Binding-site contacts:
Ligand atom C1 contacts residue TRP442 of chain 1.H at 3.7 Å (hydrophobic).
Ligand atom C5 contacts residue TRP442 of chain 1.H at 4.1 Å (hydrophobic).
Ligand atom C7 contacts residue ASN150 of chain 1.H at 3.1 Å.
Ligand atom C7 contacts residue TRP442 of chain 1.H at 4.3 Å (hydrophobic).
Ligand atom C3 contacts residue ASN150 of chain 1.H at 3.7 Å.
Ligand atom C2 contacts residue TRP442 of chain 1.H at 4.1 Å (hydrophobic).
Ligand atom C5 contacts residue ASN150 of chain 1.H at 3.6 Å.
Ligand atom O7 contacts residue ASN150 of chain 1.H at 3.2 Å (h-bond).
Ligand atom O5 contacts residue TRP442 of chain 1.H at 4.2 Å.
Ligand atom C3 contacts residue TRP442 of chain 1.H at 3.9 Å (hydrophobic).
Ligand atom N2 contacts residue TRP442 of chain 1.H at 3.6 Å (h-bond).
Ligand atom C2 contacts residue ASN150 of chain 1.H at 2.4 Å.
Ligand atom N2 contacts residue ASN150 of chain 1.H at 2.9 Å (h-bond).
Ligand atom C8 contacts residue ASN150 of chain 1.H at 4.1 Å.
Ligand atom C1 contacts residue ASN150 of chain 1.H at 1.4 Å.
Ligand atom C4 contacts residue ASN150 of chain 1.H at 4.1 Å.
Ligand atom C8 contacts residue TRP442 of chain 1.H at 4.0 Å (hydrophobic).
Ligand atom O5 contacts residue ASN150 of chain 1.H at 2.3 Å (h-bond).

Sequence of chain 1.H:
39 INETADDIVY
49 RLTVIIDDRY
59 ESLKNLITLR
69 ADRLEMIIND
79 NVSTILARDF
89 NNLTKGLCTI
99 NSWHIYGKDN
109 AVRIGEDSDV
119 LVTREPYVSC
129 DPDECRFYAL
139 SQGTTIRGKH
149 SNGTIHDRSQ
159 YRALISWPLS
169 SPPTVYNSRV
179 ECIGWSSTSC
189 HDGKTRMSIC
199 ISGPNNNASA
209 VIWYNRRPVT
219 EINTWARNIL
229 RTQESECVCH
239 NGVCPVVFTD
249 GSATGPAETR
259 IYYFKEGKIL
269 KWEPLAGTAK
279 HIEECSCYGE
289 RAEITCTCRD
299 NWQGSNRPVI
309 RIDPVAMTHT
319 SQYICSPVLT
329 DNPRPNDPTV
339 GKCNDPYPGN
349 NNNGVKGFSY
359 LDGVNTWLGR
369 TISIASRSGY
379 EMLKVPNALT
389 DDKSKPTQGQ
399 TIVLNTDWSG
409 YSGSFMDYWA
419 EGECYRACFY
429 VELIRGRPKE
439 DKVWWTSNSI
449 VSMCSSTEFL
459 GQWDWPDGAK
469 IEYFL

A small-molecule ligand and the protein it binds are described below.
Small molecule (SMILES): CC(=O)N[C@H]1[C@H](O[C@H]2[C@H](O)[C@@H](NC(C)=O)CO[C@@H]2CO)O[C@H](CO)[C@@H](O)[C@@H]1O